Sequence of chain 1.B:
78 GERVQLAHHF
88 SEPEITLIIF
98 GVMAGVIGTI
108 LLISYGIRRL

This small molecule binds to this protein.
Small molecule (SMILES): CC(C)CCC[C@@H](C)[C@H]1CC[C@H]2[C@@H]3CC=C4C[C@@H](O)CC[C@]4(C)[C@H]3CC[C@]12C

Sequence of chain 1.D:
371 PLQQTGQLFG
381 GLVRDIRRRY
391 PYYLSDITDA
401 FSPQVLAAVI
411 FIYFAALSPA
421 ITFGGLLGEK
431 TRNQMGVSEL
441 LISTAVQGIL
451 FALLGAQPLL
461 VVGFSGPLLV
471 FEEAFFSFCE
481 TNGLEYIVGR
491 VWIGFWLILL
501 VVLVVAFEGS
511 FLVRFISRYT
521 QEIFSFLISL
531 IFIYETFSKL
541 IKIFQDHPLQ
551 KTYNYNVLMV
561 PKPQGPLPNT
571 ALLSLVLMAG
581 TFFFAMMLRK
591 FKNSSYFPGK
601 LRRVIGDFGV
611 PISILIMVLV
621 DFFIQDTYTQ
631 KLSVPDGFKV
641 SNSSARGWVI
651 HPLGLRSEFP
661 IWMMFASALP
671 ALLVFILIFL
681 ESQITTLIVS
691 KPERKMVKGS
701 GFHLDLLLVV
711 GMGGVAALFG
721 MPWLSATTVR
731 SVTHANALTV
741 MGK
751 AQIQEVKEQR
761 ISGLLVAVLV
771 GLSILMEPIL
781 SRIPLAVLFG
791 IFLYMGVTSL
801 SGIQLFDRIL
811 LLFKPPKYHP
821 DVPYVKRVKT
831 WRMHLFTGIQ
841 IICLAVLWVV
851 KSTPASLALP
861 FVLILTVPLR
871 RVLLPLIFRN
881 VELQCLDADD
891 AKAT

Binding-site contacts:
Ligand atom C24 contacts residue ILE96 of chain 1.B at 4.4 Å (hydrophobic).
Ligand atom C26 contacts residue MET664 of chain 1.D at 4.3 Å (hydrophobic).
Ligand atom C25 contacts residue TRP496 of chain 1.D at 4.1 Å (hydrophobic).
Ligand atom C7 contacts residue ILE92 of chain 1.B at 4.1 Å (hydrophobic).
Ligand atom C27 contacts residue LEU499 of chain 1.D at 3.5 Å (hydrophobic).
Ligand atom C26 contacts residue TRP496 of chain 1.D at 3.2 Å (hydrophobic).
Ligand atom C26 contacts residue TRP492 of chain 1.D at 4.0 Å (hydrophobic).
Ligand atom C26 contacts residue PHE495 of chain 1.D at 4.1 Å (hydrophobic).
Ligand atom C22 contacts residue TRP496 of chain 1.D at 4.3 Å (hydrophobic).
Ligand atom C18 contacts residue TRP492 of chain 1.D at 3.9 Å (hydrophobic).
Ligand atom C7 contacts residue ILE95 of chain 1.B at 3.9 Å (hydrophobic).
Ligand atom C12 contacts residue PHE665 of chain 1.D at 4.2 Å (hydrophobic).
Ligand atom C25 contacts residue PHE495 of chain 1.D at 4.3 Å (hydrophobic).
Ligand atom C6 contacts residue ILE95 of chain 1.B at 4.4 Å (hydrophobic).
Ligand atom C15 contacts residue ILE96 of chain 1.B at 3.7 Å (hydrophobic).
Ligand atom C6 contacts residue ILE92 of chain 1.B at 3.9 Å (hydrophobic).
Ligand atom C15 contacts residue VAL99 of chain 1.B at 4.3 Å (hydrophobic).
Ligand atom C16 contacts residue VAL99 of chain 1.B at 4.0 Å (hydrophobic).
Ligand atom C20 contacts residue PHE665 of chain 1.D at 4.2 Å (hydrophobic).
Ligand atom C23 contacts residue VAL99 of chain 1.B at 4.1 Å (hydrophobic).
Ligand atom C10 contacts residue ILE661 of chain 1.D at 4.3 Å (hydrophobic).
Ligand atom C18 contacts residue MET664 of chain 1.D at 3.7 Å (hydrophobic).
Ligand atom C16 contacts residue ILE96 of chain 1.B at 4.4 Å (hydrophobic).
Ligand atom C15 contacts residue TRP492 of chain 1.D at 4.5 Å (hydrophobic).
Ligand atom C4 contacts residue PHE87 of chain 1.B at 3.6 Å (hydrophobic).
Ligand atom C16 contacts residue TRP492 of chain 1.D at 4.4 Å (hydrophobic).
Ligand atom C19 contacts residue MET664 of chain 1.D at 3.9 Å (hydrophobic).
Ligand atom C21 contacts residue PHE665 of chain 1.D at 4.0 Å (hydrophobic).
Ligand atom C3 contacts residue PHE87 of chain 1.B at 4.4 Å (hydrophobic).
Ligand atom C21 contacts residue VAL99 of chain 1.B at 4.1 Å (hydrophobic).
Ligand atom C19 contacts residue ILE661 of chain 1.D at 3.3 Å (hydrophobic).
Ligand atom O1 contacts residue PHE87 of chain 1.B at 4.1 Å.
Ligand atom C27 contacts residue TRP496 of chain 1.D at 3.4 Å (hydrophobic).
Ligand atom C27 contacts residue PHE495 of chain 1.D at 4.4 Å (hydrophobic).
Ligand atom C17 contacts residue VAL99 of chain 1.B at 4.1 Å (hydrophobic).
Ligand atom C1 contacts residue ILE661 of chain 1.D at 4.2 Å (hydrophobic).